Binding-site contacts:
Ligand atom C1 contacts residue ARG166 of chain 1.A at 3.8 Å.
Ligand atom C5 contacts residue GLY237 of chain 1.A at 3.9 Å.
Ligand atom O6 contacts residue GLY237 of chain 1.A at 3.8 Å.
Ligand atom C7 contacts residue ASN239 of chain 1.A at 4.2 Å.
Ligand atom N2 contacts residue ASN239 of chain 1.A at 3.4 Å (h-bond).
Ligand atom O5 contacts residue ASN239 of chain 1.A at 2.1 Å (h-bond).
Ligand atom C2 contacts residue ASN239 of chain 1.A at 2.8 Å.
Ligand atom C2 contacts residue ARG166 of chain 1.A at 3.6 Å.
Ligand atom C4 contacts residue ARG166 of chain 1.A at 3.1 Å.
Ligand atom C6 contacts residue ASN239 of chain 1.A at 4.4 Å.
Ligand atom O5 contacts residue GLY237 of chain 1.A at 3.4 Å (h-bond).
Ligand atom C1 contacts residue ASN239 of chain 1.A at 1.5 Å.
Ligand atom C4 contacts residue ASN239 of chain 1.A at 4.2 Å.
Ligand atom O5 contacts residue ARG166 of chain 1.A at 3.4 Å (salt-bridge).
Ligand atom O4 contacts residue ARG166 of chain 1.A at 4.1 Å.
Ligand atom O7 contacts residue ARG166 of chain 1.A at 3.6 Å.
Ligand atom C3 contacts residue ARG166 of chain 1.A at 4.0 Å.
Ligand atom C3 contacts residue ASN239 of chain 1.A at 4.0 Å.
Ligand atom C6 contacts residue GLY237 of chain 1.A at 3.2 Å.
Ligand atom O3 contacts residue ARG166 of chain 1.A at 4.2 Å.
Ligand atom C5 contacts residue ASN239 of chain 1.A at 3.4 Å.
Ligand atom C5 contacts residue ARG166 of chain 1.A at 3.5 Å.
Ligand atom C6 contacts residue ARG166 of chain 1.A at 3.5 Å.

Sequence of chain 1.A:
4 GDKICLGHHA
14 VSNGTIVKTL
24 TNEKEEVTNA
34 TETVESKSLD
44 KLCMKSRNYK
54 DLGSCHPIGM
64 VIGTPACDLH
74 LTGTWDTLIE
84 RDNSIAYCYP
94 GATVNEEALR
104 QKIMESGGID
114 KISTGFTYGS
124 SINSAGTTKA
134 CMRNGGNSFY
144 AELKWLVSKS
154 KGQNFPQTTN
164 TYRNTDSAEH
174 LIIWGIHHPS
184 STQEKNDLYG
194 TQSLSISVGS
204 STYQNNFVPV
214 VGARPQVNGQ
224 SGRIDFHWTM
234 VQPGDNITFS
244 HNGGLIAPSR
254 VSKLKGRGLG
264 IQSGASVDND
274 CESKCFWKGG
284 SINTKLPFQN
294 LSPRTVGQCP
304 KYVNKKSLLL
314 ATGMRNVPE

A protein and the small-molecule ligand that binds it are described below.
Small molecule (SMILES): CC(=O)N[C@@H]1[C@@H](O)[C@H](O)[C@@H](CO)O[C@H]1O